Binding-site contacts:
Ligand atom O5 contacts residue ASN23 of chain 1.B at 2.3 Å (h-bond).
Ligand atom C8 contacts residue GLY19 of chain 1.B at 3.8 Å.
Ligand atom O3 contacts residue SER51 of chain 1.B at 4.0 Å.
Ligand atom C5 contacts residue ASN23 of chain 1.B at 3.7 Å.
Ligand atom O7 contacts residue ASN23 of chain 1.B at 4.1 Å.
Ligand atom C8 contacts residue PHE22 of chain 1.B at 4.0 Å (hydrophobic).
Ligand atom C4 contacts residue ASN23 of chain 1.B at 4.2 Å.
Ligand atom C7 contacts residue VAL47 of chain 1.B at 3.9 Å (hydrophobic).
Ligand atom C8 contacts residue VAL47 of chain 1.B at 3.8 Å (hydrophobic).
Ligand atom O3 contacts residue VAL47 of chain 1.B at 4.0 Å.
Ligand atom C3 contacts residue SER51 of chain 1.B at 4.1 Å.
Ligand atom C8 contacts residue PHE18 of chain 1.B at 3.9 Å (hydrophobic).
Ligand atom C8 contacts residue LEU48 of chain 1.B at 3.9 Å (hydrophobic).
Ligand atom C3 contacts residue ASN23 of chain 1.B at 3.7 Å.
Ligand atom N2 contacts residue ASN23 of chain 1.B at 2.9 Å (h-bond).
Ligand atom O7 contacts residue VAL47 of chain 1.B at 4.0 Å.
Ligand atom C2 contacts residue ASN23 of chain 1.B at 2.4 Å.
Ligand atom C7 contacts residue ASN23 of chain 1.B at 3.7 Å.
Ligand atom C1 contacts residue ASN23 of chain 1.B at 1.4 Å.
Ligand atom O7 contacts residue GLY19 of chain 1.B at 3.4 Å.
Ligand atom C7 contacts residue GLY19 of chain 1.B at 3.7 Å.

Sequence of chain 1.B:
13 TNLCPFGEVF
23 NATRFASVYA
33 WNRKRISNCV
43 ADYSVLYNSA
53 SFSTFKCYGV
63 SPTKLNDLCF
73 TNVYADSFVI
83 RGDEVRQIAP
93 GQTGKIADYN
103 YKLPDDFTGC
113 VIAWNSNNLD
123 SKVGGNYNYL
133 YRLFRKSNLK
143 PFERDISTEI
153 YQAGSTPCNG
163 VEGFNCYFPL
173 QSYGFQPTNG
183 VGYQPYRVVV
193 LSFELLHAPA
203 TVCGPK

The protein below binds the small molecule below.
Small molecule (SMILES): CC(=O)N[C@@H]1[C@@H](O)[C@H](O)[C@@H](CO)O[C@H]1O